Sequence of chain 1.A:
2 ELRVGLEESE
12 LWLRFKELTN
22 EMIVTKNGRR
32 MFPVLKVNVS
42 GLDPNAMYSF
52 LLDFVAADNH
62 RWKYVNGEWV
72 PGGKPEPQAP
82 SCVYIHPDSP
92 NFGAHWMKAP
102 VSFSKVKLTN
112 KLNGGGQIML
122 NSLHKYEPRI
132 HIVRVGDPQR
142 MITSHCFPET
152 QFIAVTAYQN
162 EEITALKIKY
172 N

Binding-site contacts:
Ligand atom C10 contacts residue LEU52 of chain 1.A at 4.0 Å (hydrophobic).
Ligand atom C6 contacts residue ILE143 of chain 1.A at 3.9 Å (hydrophobic).
Ligand atom C14 contacts residue ILE86 of chain 1.A at 3.6 Å (hydrophobic).
Ligand atom C5 contacts residue VAL134 of chain 1.A at 4.0 Å (hydrophobic).
Ligand atom N3 contacts residue LEU52 of chain 1.A at 4.3 Å.
Ligand atom C3 contacts residue ARG141 of chain 1.A at 3.6 Å.
Ligand atom C2 contacts residue ARG141 of chain 1.A at 3.4 Å.
Ligand atom C1 contacts residue ARG141 of chain 1.A at 3.2 Å.
Ligand atom O2 contacts residue ILE86 of chain 1.A at 3.8 Å.
Ligand atom C4 contacts residue ARG141 of chain 1.A at 3.5 Å.
Ligand atom N1 contacts residue ILE143 of chain 1.A at 3.4 Å.
Ligand atom C4 contacts residue ILE143 of chain 1.A at 4.0 Å (hydrophobic).
Ligand atom C15 contacts residue LEU52 of chain 1.A at 4.4 Å (hydrophobic).
Ligand atom C3 contacts residue ILE143 of chain 1.A at 3.7 Å (hydrophobic).
Ligand atom S1 contacts residue LEU52 of chain 1.A at 3.9 Å.
Ligand atom C4 contacts residue VAL134 of chain 1.A at 4.4 Å (hydrophobic).
Ligand atom C2 contacts residue ILE143 of chain 1.A at 3.6 Å (hydrophobic).
Ligand atom C9 contacts residue LEU52 of chain 1.A at 4.1 Å (hydrophobic).
Ligand atom C11 contacts residue LEU52 of chain 1.A at 3.8 Å (hydrophobic).
Ligand atom C5 contacts residue ILE143 of chain 1.A at 3.9 Å (hydrophobic).
Ligand atom C13 contacts residue LEU52 of chain 1.A at 4.2 Å (hydrophobic).
Ligand atom N2 contacts residue LEU52 of chain 1.A at 4.0 Å.
Ligand atom N2 contacts residue VAL134 of chain 1.A at 4.2 Å.
Ligand atom O1 contacts residue ILE143 of chain 1.A at 4.3 Å.
Ligand atom N1 contacts residue ARG141 of chain 1.A at 2.7 Å (salt-bridge).
Ligand atom C15 contacts residue ILE86 of chain 1.A at 3.8 Å (hydrophobic).
Ligand atom C1 contacts residue GLN140 of chain 1.A at 4.2 Å.
Ligand atom C1 contacts residue ILE143 of chain 1.A at 3.9 Å (hydrophobic).
Ligand atom C8 contacts residue ILE143 of chain 1.A at 4.0 Å (hydrophobic).
Ligand atom C7 contacts residue ILE143 of chain 1.A at 3.9 Å (hydrophobic).
Ligand atom C13 contacts residue SER50 of chain 1.A at 4.0 Å.

A small-molecule ligand and the protein it binds are described below.
Small molecule (SMILES): CC(=O)Nc1ccc(-c2csc(N3CCOCC3)n2)cc1